This small molecule binds to this protein.
Small molecule (SMILES): CC(=O)N[C@@H](Cc1ccc(OP(=O)(O)O)cc1)C(=O)N[C@@H](CCC(=O)O)C(=O)N(C)CCCC1CCCC1

Sequence of chain 1.B:
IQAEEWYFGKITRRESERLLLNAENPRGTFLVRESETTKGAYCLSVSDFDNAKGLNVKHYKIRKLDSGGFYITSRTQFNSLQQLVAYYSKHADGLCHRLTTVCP

Binding-site contacts:
Ligand atom N contacts residue HIS62 of chain 1.A at 3.2 Å (h-bond).
Ligand atom O2P contacts residue GLU39 of chain 1.A at 2.9 Å (salt-bridge).
Ligand atom CH3 contacts residue ARG16 of chain 1.A at 3.4 Å.
Ligand atom CH3 contacts residue LYS13 of chain 1.B at 3.9 Å.
Ligand atom O1P contacts residue ARG16 of chain 1.A at 4.0 Å.
Ligand atom CG contacts residue HIS62 of chain 1.A at 3.6 Å.
Ligand atom CZ contacts residue LYS64 of chain 1.A at 3.9 Å.
Ligand atom CH3 contacts residue ILE14 of chain 1.B at 3.8 Å (hydrophobic).
Ligand atom O3P contacts residue ARG16 of chain 1.A at 2.9 Å (salt-bridge).
Ligand atom CG contacts residue LYS64 of chain 1.A at 3.9 Å.
Ligand atom C3' contacts residue LEU98 of chain 1.A at 3.8 Å (hydrophobic).
Ligand atom O2P contacts residue SER38 of chain 1.A at 3.5 Å.
Ligand atom C contacts residue HIS62 of chain 1.A at 3.9 Å.
Ligand atom CE1 contacts residue LYS64 of chain 1.A at 3.7 Å.
Ligand atom C4' contacts residue GLY97 of chain 1.A at 3.5 Å.
Ligand atom C2' contacts residue ILE75 of chain 1.A at 3.8 Å (hydrophobic).
Ligand atom P contacts residue ARG16 of chain 1.A at 4.0 Å.
Ligand atom P contacts residue SER38 of chain 1.A at 4.0 Å.
Ligand atom CB contacts residue TYR63 of chain 1.A at 3.9 Å (hydrophobic).
Ligand atom CA contacts residue HIS62 of chain 1.A at 3.5 Å.
Ligand atom CD1 contacts residue GLU18 of chain 1.B at 3.8 Å.
Ligand atom CD2 contacts residue HIS62 of chain 1.A at 3.7 Å.
Ligand atom CD1 contacts residue LYS64 of chain 1.A at 3.8 Å.
Ligand atom CG contacts residue TYR63 of chain 1.A at 3.9 Å (hydrophobic).
Ligand atom CZ contacts residue SER38 of chain 1.A at 3.6 Å.
Ligand atom O contacts residue ARG16 of chain 1.A at 2.7 Å (salt-bridge).
Ligand atom CD2 contacts residue LYS64 of chain 1.A at 3.7 Å.
Ligand atom CE2 contacts residue CYS46 of chain 1.A at 3.6 Å (hydrophobic).
Ligand atom C contacts residue ARG16 of chain 1.A at 3.1 Å.
Ligand atom OE1 contacts residue LYS61 of chain 1.A at 3.9 Å.
Ligand atom CB contacts residue HIS62 of chain 1.A at 3.9 Å.
Ligand atom O2P contacts residue ARG36 of chain 1.A at 2.8 Å (salt-bridge).
Ligand atom OH contacts residue SER38 of chain 1.A at 2.8 Å (h-bond).
Ligand atom P contacts residue ARG36 of chain 1.A at 3.8 Å.
Ligand atom O3P contacts residue ARG36 of chain 1.A at 2.9 Å (salt-bridge).
Ligand atom CB contacts residue HIS62 of chain 1.A at 3.9 Å.
Ligand atom O1P contacts residue THR40 of chain 1.A at 3.1 Å (h-bond).
Ligand atom CH3 contacts residue GLU18 of chain 1.B at 3.2 Å.
Ligand atom C2' contacts residue THR76 of chain 1.A at 3.5 Å.
Ligand atom C3' contacts residue THR76 of chain 1.A at 3.6 Å.

Sequence of chain 1.A:
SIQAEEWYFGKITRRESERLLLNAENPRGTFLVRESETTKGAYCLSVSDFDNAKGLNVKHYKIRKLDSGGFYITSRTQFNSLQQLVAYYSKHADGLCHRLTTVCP